Sequence of chain 2.A:
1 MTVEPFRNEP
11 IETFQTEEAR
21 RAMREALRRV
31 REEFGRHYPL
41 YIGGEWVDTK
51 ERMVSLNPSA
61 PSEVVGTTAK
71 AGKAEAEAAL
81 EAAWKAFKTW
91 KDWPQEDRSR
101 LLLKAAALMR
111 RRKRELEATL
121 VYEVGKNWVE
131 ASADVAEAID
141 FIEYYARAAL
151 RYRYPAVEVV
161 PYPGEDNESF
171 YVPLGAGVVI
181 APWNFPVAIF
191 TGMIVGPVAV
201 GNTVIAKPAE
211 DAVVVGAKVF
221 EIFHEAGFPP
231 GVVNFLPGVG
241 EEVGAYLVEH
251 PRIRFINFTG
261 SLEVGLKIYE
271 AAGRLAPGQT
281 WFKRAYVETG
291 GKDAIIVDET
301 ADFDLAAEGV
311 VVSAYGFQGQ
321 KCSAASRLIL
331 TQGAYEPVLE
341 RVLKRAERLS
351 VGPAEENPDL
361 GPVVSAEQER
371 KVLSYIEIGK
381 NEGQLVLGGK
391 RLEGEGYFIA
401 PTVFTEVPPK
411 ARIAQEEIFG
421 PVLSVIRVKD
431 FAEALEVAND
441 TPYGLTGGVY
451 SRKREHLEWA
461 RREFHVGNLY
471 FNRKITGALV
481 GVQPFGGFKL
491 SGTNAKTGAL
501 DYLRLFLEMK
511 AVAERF

The protein below binds the small molecule below.
Small molecule (SMILES): O=C(O)[C@H]1CCCN1

Binding-site contacts:
Ligand atom O contacts residue SER323 of chain 2.A at 3.2 Å (h-bond).
Ligand atom O contacts residue ALA478 of chain 2.A at 3.2 Å (h-bond).
Ligand atom CA contacts residue ALA478 of chain 2.A at 3.9 Å (hydrophobic).
Ligand atom CD contacts residue ILE189 of chain 2.A at 3.9 Å (hydrophobic).
Ligand atom CD contacts residue PHE185 of chain 2.A at 3.7 Å (hydrophobic).
Ligand atom CG contacts residue GLU137 of chain 2.A at 3.7 Å.
Ligand atom OXT contacts residue SER323 of chain 2.A at 2.8 Å (h-bond).
Ligand atom C contacts residue GLY477 of chain 2.A at 3.4 Å.
Ligand atom N contacts residue GLU137 of chain 2.A at 2.9 Å (salt-bridge).
Ligand atom CG contacts residue ILE189 of chain 2.A at 4.0 Å (hydrophobic).
Ligand atom CA contacts residue GLU137 of chain 2.A at 3.9 Å.
Ligand atom O contacts residue PHE485 of chain 2.A at 3.8 Å.
Ligand atom CG contacts residue PHE485 of chain 2.A at 3.9 Å (hydrophobic).
Ligand atom O contacts residue GLY477 of chain 2.A at 3.1 Å (h-bond).
Ligand atom OXT contacts residue THR476 of chain 2.A at 4.4 Å.
Ligand atom CB contacts residue PHE485 of chain 2.A at 3.3 Å (hydrophobic).
Ligand atom OXT contacts residue LYS321 of chain 2.A at 4.2 Å.
Ligand atom CD contacts residue GLU137 of chain 2.A at 3.4 Å.
Ligand atom CA contacts residue GLY477 of chain 2.A at 4.5 Å.
Ligand atom O contacts residue THR476 of chain 2.A at 3.8 Å.
Ligand atom C contacts residue THR476 of chain 2.A at 4.4 Å.
Ligand atom C contacts residue SER323 of chain 2.A at 3.4 Å.
Ligand atom N contacts residue PHE185 of chain 2.A at 3.9 Å.
Ligand atom C contacts residue ALA478 of chain 2.A at 3.7 Å (hydrophobic).
Ligand atom C contacts residue PHE485 of chain 2.A at 4.4 Å (hydrophobic).
Ligand atom OXT contacts residue PHE185 of chain 2.A at 3.8 Å.
Ligand atom OXT contacts residue GLY477 of chain 2.A at 3.4 Å (h-bond).